The protein below binds the small molecule below.
Small molecule (SMILES): N[C@@H](CCCC[NH3+])C(=O)O

Sequence of chain 1.C:
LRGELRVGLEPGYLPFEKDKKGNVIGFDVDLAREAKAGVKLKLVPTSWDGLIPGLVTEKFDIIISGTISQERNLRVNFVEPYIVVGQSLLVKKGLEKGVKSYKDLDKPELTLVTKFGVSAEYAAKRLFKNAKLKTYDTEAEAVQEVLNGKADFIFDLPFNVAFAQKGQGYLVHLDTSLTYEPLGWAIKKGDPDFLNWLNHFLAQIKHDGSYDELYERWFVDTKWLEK

Binding-site contacts:
Ligand atom CB contacts residue PHE162 of chain 1.C at 3.8 Å (hydrophobic).
Ligand atom N contacts residue GLY71 of chain 1.C at 2.6 Å (h-bond).
Ligand atom N contacts residue SER125 of chain 1.C at 4.0 Å.
Ligand atom OXT contacts residue SER125 of chain 1.C at 3.0 Å (h-bond).
Ligand atom CG contacts residue TRP53 of chain 1.C at 3.5 Å (hydrophobic).
Ligand atom CD contacts residue TRP53 of chain 1.C at 3.7 Å (hydrophobic).
Ligand atom CB contacts residue TYR15 of chain 1.C at 3.9 Å (hydrophobic).
Ligand atom CG contacts residue VAL124 of chain 1.C at 4.0 Å (hydrophobic).
Ligand atom NZ contacts residue GLU12 of chain 1.C at 3.0 Å (salt-bridge).
Ligand atom C contacts residue TRP53 of chain 1.C at 3.5 Å (hydrophobic).
Ligand atom O contacts residue ARG78 of chain 1.C at 2.9 Å (salt-bridge).
Ligand atom N contacts residue TYR15 of chain 1.C at 3.9 Å.
Ligand atom CA contacts residue THR73 of chain 1.C at 3.7 Å.
Ligand atom CD contacts residue TYR15 of chain 1.C at 3.5 Å (hydrophobic).
Ligand atom O contacts residue SER125 of chain 1.C at 3.2 Å (h-bond).
Ligand atom O contacts residue THR73 of chain 1.C at 3.0 Å (h-bond).
Ligand atom C contacts residue THR73 of chain 1.C at 3.6 Å.
Ligand atom CB contacts residue VAL124 of chain 1.C at 4.1 Å (hydrophobic).
Ligand atom O contacts residue TRP53 of chain 1.C at 3.4 Å.
Ligand atom OXT contacts residue VAL124 of chain 1.C at 3.6 Å.
Ligand atom O contacts residue GLY71 of chain 1.C at 4.0 Å.
Ligand atom N contacts residue THR73 of chain 1.C at 3.3 Å (h-bond).
Ligand atom CA contacts residue ASP163 of chain 1.C at 3.4 Å.
Ligand atom CA contacts residue SER125 of chain 1.C at 3.2 Å.
Ligand atom C contacts residue ARG78 of chain 1.C at 3.3 Å.
Ligand atom CD contacts residue PHE162 of chain 1.C at 3.8 Å (hydrophobic).
Ligand atom O contacts residue MSE72 of chain 1.C at 3.5 Å.
Ligand atom OXT contacts residue TRP53 of chain 1.C at 3.4 Å.
Ligand atom C contacts residue SER125 of chain 1.C at 2.8 Å.
Ligand atom NZ contacts residue TYR15 of chain 1.C at 3.9 Å.
Ligand atom N contacts residue MSE72 of chain 1.C at 4.0 Å.
Ligand atom N contacts residue ASP163 of chain 1.C at 3.0 Å (salt-bridge).
Ligand atom CB contacts residue ASP163 of chain 1.C at 3.7 Å.
Ligand atom CE contacts residue GLU145 of chain 1.C at 4.0 Å.
Ligand atom CE contacts residue TRP53 of chain 1.C at 3.5 Å (hydrophobic).
Ligand atom CE contacts residue GLU12 of chain 1.C at 3.7 Å.
Ligand atom NZ contacts residue TRP53 of chain 1.C at 3.8 Å.
Ligand atom OXT contacts residue ARG78 of chain 1.C at 2.9 Å (salt-bridge).
Ligand atom CA contacts residue GLY71 of chain 1.C at 3.8 Å.
Ligand atom NZ contacts residue GLU145 of chain 1.C at 3.3 Å (salt-bridge).